Binding-site contacts:
Ligand atom CA contacts residue CYS26 of chain 1.B at 4.4 Å (hydrophobic).
Ligand atom CB contacts residue CYS26 of chain 1.B at 3.0 Å (hydrophobic).
Ligand atom N contacts residue ALA763 of chain 1.B at 3.9 Å.
Ligand atom SG contacts residue CYS26 of chain 1.B at 2.0 Å (h-bond).
Ligand atom O contacts residue TYR22 of chain 1.B at 3.0 Å (h-bond).
Ligand atom SG contacts residue TYR22 of chain 1.B at 4.1 Å.
Ligand atom C contacts residue LYS77 of chain 1.B at 3.9 Å.
Ligand atom O contacts residue LYS77 of chain 1.B at 4.5 Å.
Ligand atom C contacts residue TYR22 of chain 1.B at 3.6 Å (hydrophobic).

The small molecule below binds the protein below.
Small molecule (SMILES): N[C@@H](CS)C(=O)O

Sequence of chain 1.B:
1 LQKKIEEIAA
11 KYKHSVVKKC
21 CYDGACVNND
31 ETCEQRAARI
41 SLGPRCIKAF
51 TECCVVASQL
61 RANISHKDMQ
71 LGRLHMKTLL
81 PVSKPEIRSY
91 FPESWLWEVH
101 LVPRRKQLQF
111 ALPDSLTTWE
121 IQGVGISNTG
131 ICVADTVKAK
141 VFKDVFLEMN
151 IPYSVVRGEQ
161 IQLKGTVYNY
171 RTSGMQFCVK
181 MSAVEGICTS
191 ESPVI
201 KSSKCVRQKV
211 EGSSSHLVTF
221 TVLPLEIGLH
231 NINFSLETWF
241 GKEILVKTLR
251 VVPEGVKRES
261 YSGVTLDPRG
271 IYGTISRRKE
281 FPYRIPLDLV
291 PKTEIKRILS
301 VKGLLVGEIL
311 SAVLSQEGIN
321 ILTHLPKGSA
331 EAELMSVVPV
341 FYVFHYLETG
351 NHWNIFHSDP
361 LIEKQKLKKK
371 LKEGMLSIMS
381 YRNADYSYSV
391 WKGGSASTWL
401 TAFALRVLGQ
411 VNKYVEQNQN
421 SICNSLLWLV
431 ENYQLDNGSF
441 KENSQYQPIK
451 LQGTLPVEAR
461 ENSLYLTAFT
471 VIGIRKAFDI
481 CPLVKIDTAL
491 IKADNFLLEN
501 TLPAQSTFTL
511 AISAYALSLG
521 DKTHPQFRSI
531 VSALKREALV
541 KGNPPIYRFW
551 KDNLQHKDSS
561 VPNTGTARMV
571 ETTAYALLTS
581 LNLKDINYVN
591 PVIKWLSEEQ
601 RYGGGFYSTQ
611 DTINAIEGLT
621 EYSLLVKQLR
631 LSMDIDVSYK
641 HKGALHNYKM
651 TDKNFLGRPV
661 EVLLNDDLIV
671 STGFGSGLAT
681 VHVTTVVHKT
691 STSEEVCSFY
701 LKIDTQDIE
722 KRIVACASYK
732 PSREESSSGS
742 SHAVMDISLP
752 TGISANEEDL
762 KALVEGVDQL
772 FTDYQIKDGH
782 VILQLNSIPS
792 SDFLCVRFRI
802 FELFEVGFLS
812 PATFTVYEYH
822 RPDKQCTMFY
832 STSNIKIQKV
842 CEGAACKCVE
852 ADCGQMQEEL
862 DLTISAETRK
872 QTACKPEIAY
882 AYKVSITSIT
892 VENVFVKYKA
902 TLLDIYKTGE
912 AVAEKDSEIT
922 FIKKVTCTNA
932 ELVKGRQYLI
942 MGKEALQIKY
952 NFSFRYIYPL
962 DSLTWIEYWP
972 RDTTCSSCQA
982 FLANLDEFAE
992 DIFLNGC